Sequence of chain 40.C:
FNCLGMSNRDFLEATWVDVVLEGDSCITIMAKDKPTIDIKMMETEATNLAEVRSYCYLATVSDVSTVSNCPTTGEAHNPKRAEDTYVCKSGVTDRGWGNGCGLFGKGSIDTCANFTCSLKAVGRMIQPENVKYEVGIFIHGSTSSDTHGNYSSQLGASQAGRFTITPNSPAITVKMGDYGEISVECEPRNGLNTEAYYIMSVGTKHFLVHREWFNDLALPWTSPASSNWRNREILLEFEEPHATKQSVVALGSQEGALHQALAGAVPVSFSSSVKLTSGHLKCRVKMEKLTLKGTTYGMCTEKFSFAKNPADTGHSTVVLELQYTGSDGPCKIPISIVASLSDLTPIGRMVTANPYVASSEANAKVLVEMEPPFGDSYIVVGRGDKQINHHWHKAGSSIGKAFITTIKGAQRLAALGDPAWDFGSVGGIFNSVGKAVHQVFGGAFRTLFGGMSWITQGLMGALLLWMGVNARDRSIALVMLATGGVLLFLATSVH

Binding-site contacts:
Ligand atom C2 contacts residue SER66 of chain 40.C at 4.5 Å.
Ligand atom C6 contacts residue THR120 of chain 40.C at 3.4 Å.
Ligand atom C6 contacts residue THR89 of chain 40.C at 4.4 Å.
Ligand atom C4 contacts residue THR120 of chain 40.C at 4.4 Å.
Ligand atom C2 contacts residue ASN118 of chain 40.C at 2.5 Å.
Ligand atom C8 contacts residue TYR90 of chain 40.C at 3.5 Å (hydrophobic).
Ligand atom O5 contacts residue THR120 of chain 40.C at 3.2 Å (h-bond).
Ligand atom N2 contacts residue TYR90 of chain 40.C at 4.3 Å.
Ligand atom C3 contacts residue ASN118 of chain 40.C at 3.8 Å.
Ligand atom O7 contacts residue ASN118 of chain 40.C at 4.0 Å.
Ligand atom C5 contacts residue THR120 of chain 40.C at 3.8 Å.
Ligand atom C5 contacts residue ASN118 of chain 40.C at 3.7 Å.
Ligand atom C8 contacts residue SER66 of chain 40.C at 4.0 Å.
Ligand atom O6 contacts residue THR89 of chain 40.C at 4.0 Å.
Ligand atom N2 contacts residue ASN118 of chain 40.C at 2.9 Å (h-bond).
Ligand atom O5 contacts residue ASN118 of chain 40.C at 2.4 Å (h-bond).
Ligand atom C4 contacts residue ASN118 of chain 40.C at 4.2 Å.
Ligand atom C1 contacts residue THR89 of chain 40.C at 4.1 Å.
Ligand atom C1 contacts residue THR120 of chain 40.C at 4.3 Å.
Ligand atom C7 contacts residue SER66 of chain 40.C at 3.5 Å.
Ligand atom O7 contacts residue SER66 of chain 40.C at 3.0 Å (h-bond).
Ligand atom C8 contacts residue ASN118 of chain 40.C at 4.2 Å.
Ligand atom C7 contacts residue ASN118 of chain 40.C at 3.5 Å.
Ligand atom C7 contacts residue TYR90 of chain 40.C at 4.5 Å (hydrophobic).
Ligand atom C8 contacts residue ASP67 of chain 40.C at 3.9 Å.
Ligand atom C5 contacts residue THR89 of chain 40.C at 4.4 Å.
Ligand atom N2 contacts residue SER66 of chain 40.C at 4.3 Å.
Ligand atom O5 contacts residue THR89 of chain 40.C at 4.2 Å.
Ligand atom C1 contacts residue ASN118 of chain 40.C at 1.5 Å.

This protein binds this small molecule.
Small molecule (SMILES): CC(=O)N[C@@H]1[C@@H](O)[C@H](O)[C@@H](CO)O[C@H]1O